Sequence of chain 1.A:
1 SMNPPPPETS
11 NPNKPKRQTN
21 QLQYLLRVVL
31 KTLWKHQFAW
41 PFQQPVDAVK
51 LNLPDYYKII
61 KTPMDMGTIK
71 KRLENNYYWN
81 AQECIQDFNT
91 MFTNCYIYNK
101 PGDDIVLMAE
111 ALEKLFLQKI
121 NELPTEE

This small molecule binds to this protein.
Small molecule (SMILES): Cc1nnc2n1-c1sccc1C(c1ccccc1)=NC2

Binding-site contacts:
Ligand atom NAM contacts residue ASN99 of chain 1.A at 3.7 Å.
Ligand atom CAA contacts residue ILE105 of chain 1.A at 4.2 Å (hydrophobic).
Ligand atom CAG contacts residue TRP40 of chain 1.A at 3.9 Å (hydrophobic).
Ligand atom CAU contacts residue PRO41 of chain 1.A at 4.1 Å (hydrophobic).
Ligand atom CAE contacts residue ILE105 of chain 1.A at 4.1 Å (hydrophobic).
Ligand atom S contacts residue LEU51 of chain 1.A at 3.6 Å.
Ligand atom CAE contacts residue MET108 of chain 1.A at 3.7 Å (hydrophobic).
Ligand atom S contacts residue VAL46 of chain 1.A at 4.2 Å.
Ligand atom S contacts residue PRO41 of chain 1.A at 3.4 Å (h-bond).
Ligand atom CAE contacts residue TRP40 of chain 1.A at 3.6 Å (hydrophobic).
Ligand atom CAU contacts residue ILE105 of chain 1.A at 4.1 Å (hydrophobic).
Ligand atom CAK contacts residue ASN99 of chain 1.A at 4.0 Å.
Ligand atom NAV contacts residue ILE105 of chain 1.A at 3.8 Å.
Ligand atom CAG contacts residue PRO41 of chain 1.A at 4.0 Å (hydrophobic).
Ligand atom CAR contacts residue ILE105 of chain 1.A at 3.8 Å (hydrophobic).
Ligand atom CAK contacts residue LEU53 of chain 1.A at 3.9 Å (hydrophobic).
Ligand atom CAU contacts residue LEU51 of chain 1.A at 4.2 Å (hydrophobic).
Ligand atom NAM contacts residue CYS95 of chain 1.A at 4.1 Å.
Ligand atom CAO contacts residue ILE105 of chain 1.A at 3.9 Å (hydrophobic).
Ligand atom CAT contacts residue ASN99 of chain 1.A at 4.0 Å.
Ligand atom CAT contacts residue ILE105 of chain 1.A at 3.9 Å (hydrophobic).
Ligand atom CAQ contacts residue ILE105 of chain 1.A at 3.8 Å (hydrophobic).
Ligand atom CAJ contacts residue TRP40 of chain 1.A at 4.2 Å (hydrophobic).
Ligand atom CAP contacts residue LEU51 of chain 1.A at 3.5 Å (hydrophobic).
Ligand atom NAN contacts residue ILE105 of chain 1.A at 3.9 Å.
Ligand atom CAG contacts residue ILE105 of chain 1.A at 3.5 Å (hydrophobic).
Ligand atom NAN contacts residue ASN99 of chain 1.A at 3.0 Å (h-bond).
Ligand atom CAJ contacts residue LEU51 of chain 1.A at 3.9 Å (hydrophobic).
Ligand atom CAP contacts residue PRO41 of chain 1.A at 3.9 Å (hydrophobic).
Ligand atom CAA contacts residue VAL46 of chain 1.A at 3.8 Å (hydrophobic).
Ligand atom CAS contacts residue ILE105 of chain 1.A at 4.1 Å (hydrophobic).
Ligand atom CAC contacts residue ASP104 of chain 1.A at 4.1 Å.
Ligand atom NAL contacts residue ILE105 of chain 1.A at 3.8 Å.
Ligand atom CAA contacts residue PHE42 of chain 1.A at 3.8 Å (hydrophobic).
Ligand atom NAM contacts residue ILE105 of chain 1.A at 3.9 Å.
Ligand atom CAR contacts residue VAL46 of chain 1.A at 3.9 Å (hydrophobic).
Ligand atom CAD contacts residue ASP104 of chain 1.A at 4.2 Å.
Ligand atom CAJ contacts residue PRO41 of chain 1.A at 4.1 Å (hydrophobic).
Ligand atom CAF contacts residue ILE105 of chain 1.A at 4.1 Å (hydrophobic).
Ligand atom CAA contacts residue PRO41 of chain 1.A at 3.7 Å (hydrophobic).